The protein below binds the small molecule below.
Small molecule (SMILES): CC(=O)N[C@H]1[C@@H](O[C@H]2[C@H](O)[C@@H](NC(C)=O)CO[C@@H]2CO)O[C@H](CO)[C@@H](O)[C@@H]1O

Sequence of chain 1.B:
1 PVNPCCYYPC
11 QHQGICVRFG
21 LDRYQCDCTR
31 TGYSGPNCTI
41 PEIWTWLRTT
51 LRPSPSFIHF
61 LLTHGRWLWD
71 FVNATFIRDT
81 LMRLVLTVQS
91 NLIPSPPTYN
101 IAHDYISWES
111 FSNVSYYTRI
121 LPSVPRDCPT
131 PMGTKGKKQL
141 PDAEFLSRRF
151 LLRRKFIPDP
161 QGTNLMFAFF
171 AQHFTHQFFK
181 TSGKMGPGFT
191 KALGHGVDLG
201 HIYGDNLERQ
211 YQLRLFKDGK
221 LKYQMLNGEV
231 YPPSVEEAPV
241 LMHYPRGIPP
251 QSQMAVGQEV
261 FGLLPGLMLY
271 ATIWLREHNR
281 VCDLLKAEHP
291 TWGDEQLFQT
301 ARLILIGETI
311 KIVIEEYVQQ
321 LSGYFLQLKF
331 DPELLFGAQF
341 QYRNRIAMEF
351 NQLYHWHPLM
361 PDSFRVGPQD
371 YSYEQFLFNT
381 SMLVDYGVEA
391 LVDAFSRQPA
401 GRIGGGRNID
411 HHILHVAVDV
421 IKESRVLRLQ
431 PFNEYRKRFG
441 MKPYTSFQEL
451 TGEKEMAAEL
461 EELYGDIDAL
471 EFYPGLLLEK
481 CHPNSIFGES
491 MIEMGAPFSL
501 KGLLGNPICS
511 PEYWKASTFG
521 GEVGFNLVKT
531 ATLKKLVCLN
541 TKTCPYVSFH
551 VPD

Binding-site contacts:
Ligand atom C6 contacts residue PRO9 of chain 1.B at 4.0 Å (hydrophobic).
Ligand atom O7 contacts residue ASN37 of chain 1.B at 3.3 Å (h-bond).
Ligand atom C2 contacts residue ASN37 of chain 1.B at 2.5 Å.
Ligand atom O5 contacts residue ASN37 of chain 1.B at 2.4 Å (h-bond).
Ligand atom C5 contacts residue TYR24 of chain 1.B at 3.5 Å (hydrophobic).
Ligand atom C6 contacts residue TYR24 of chain 1.B at 4.1 Å (hydrophobic).
Ligand atom C3 contacts residue ASN37 of chain 1.B at 3.8 Å.
Ligand atom C8 contacts residue PRO36 of chain 1.B at 4.1 Å (hydrophobic).
Ligand atom O5 contacts residue PRO9 of chain 1.B at 4.1 Å.
Ligand atom C1 contacts residue ASN37 of chain 1.B at 1.4 Å.
Ligand atom C8 contacts residue TYR7 of chain 1.B at 3.9 Å (hydrophobic).
Ligand atom C8 contacts residue ASN37 of chain 1.B at 4.4 Å.
Ligand atom N2 contacts residue ASN37 of chain 1.B at 2.9 Å (h-bond).
Ligand atom O6 contacts residue TYR7 of chain 1.B at 4.5 Å.
Ligand atom O6 contacts residue PRO9 of chain 1.B at 4.2 Å.
Ligand atom C7 contacts residue ASN37 of chain 1.B at 3.3 Å.
Ligand atom O5 contacts residue TYR24 of chain 1.B at 3.5 Å (h-bond).
Ligand atom C1 contacts residue TYR24 of chain 1.B at 3.5 Å (hydrophobic).
Ligand atom C5 contacts residue ASN37 of chain 1.B at 3.7 Å.
Ligand atom C1 contacts residue PRO9 of chain 1.B at 4.5 Å (hydrophobic).
Ligand atom C4 contacts residue ASN37 of chain 1.B at 4.3 Å.